Binding-site contacts:
Ligand atom C4 contacts residue ASN50 of chain 1.A at 4.4 Å.
Ligand atom O5 contacts residue ASN50 of chain 1.A at 2.5 Å (h-bond).
Ligand atom C5 contacts residue ASN50 of chain 1.A at 3.9 Å.
Ligand atom N2 contacts residue ASN50 of chain 1.A at 2.9 Å (h-bond).
Ligand atom C1 contacts residue ASN50 of chain 1.A at 1.8 Å.
Ligand atom C7 contacts residue ASN50 of chain 1.A at 3.4 Å.
Ligand atom O7 contacts residue ASN50 of chain 1.A at 3.4 Å (h-bond).
Ligand atom C3 contacts residue ASN50 of chain 1.A at 4.0 Å.
Ligand atom C2 contacts residue ASN50 of chain 1.A at 2.6 Å.

This small molecule binds to this protein.
Small molecule (SMILES): CC(=O)N[C@H]1[C@H](O[C@H]2[C@H](O)[C@@H](NC(C)=O)CO[C@@H]2CO)O[C@H](CO)[C@@H](O[C@@H]2O[C@H](CO)[C@@H](O)[C@H](O)[C@@H]2O)[C@@H]1O

Sequence of chain 1.A:
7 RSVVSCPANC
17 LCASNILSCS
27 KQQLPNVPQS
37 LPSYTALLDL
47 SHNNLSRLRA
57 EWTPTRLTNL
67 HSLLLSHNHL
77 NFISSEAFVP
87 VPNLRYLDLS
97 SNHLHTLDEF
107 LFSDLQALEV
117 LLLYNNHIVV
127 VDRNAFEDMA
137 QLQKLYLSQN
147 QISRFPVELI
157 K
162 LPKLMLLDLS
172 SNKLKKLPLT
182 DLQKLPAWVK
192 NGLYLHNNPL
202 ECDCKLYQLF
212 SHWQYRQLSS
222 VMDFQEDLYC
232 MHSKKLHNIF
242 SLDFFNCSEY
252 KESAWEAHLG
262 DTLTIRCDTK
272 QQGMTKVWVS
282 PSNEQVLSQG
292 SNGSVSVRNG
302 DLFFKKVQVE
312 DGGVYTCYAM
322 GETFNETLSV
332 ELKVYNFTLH